The protein below binds the small molecule below.
Small molecule (SMILES): CC(=O)N[C@@H]1[C@@H](O)[C@H](O)[C@@H](CO)O[C@H]1O

Binding-site contacts:
Ligand atom C5 contacts residue SER803 of chain 1.C at 3.7 Å.
Ligand atom N2 contacts residue ASN801 of chain 1.C at 2.9 Å (h-bond).
Ligand atom C1 contacts residue SER803 of chain 1.C at 3.4 Å.
Ligand atom C4 contacts residue ASN801 of chain 1.C at 4.2 Å.
Ligand atom O5 contacts residue SER803 of chain 1.C at 3.5 Å (h-bond).
Ligand atom C1 contacts residue ASN801 of chain 1.C at 1.4 Å.
Ligand atom C6 contacts residue SER803 of chain 1.C at 4.4 Å.
Ligand atom C6 contacts residue GLN804 of chain 1.C at 4.4 Å.
Ligand atom C3 contacts residue ASN801 of chain 1.C at 3.8 Å.
Ligand atom C7 contacts residue ASN801 of chain 1.C at 3.9 Å.
Ligand atom O5 contacts residue ASN801 of chain 1.C at 2.4 Å (h-bond).
Ligand atom C2 contacts residue ASN801 of chain 1.C at 2.5 Å.
Ligand atom O7 contacts residue ASN801 of chain 1.C at 4.4 Å.
Ligand atom C5 contacts residue ASN801 of chain 1.C at 3.7 Å.

Sequence of chain 1.C:
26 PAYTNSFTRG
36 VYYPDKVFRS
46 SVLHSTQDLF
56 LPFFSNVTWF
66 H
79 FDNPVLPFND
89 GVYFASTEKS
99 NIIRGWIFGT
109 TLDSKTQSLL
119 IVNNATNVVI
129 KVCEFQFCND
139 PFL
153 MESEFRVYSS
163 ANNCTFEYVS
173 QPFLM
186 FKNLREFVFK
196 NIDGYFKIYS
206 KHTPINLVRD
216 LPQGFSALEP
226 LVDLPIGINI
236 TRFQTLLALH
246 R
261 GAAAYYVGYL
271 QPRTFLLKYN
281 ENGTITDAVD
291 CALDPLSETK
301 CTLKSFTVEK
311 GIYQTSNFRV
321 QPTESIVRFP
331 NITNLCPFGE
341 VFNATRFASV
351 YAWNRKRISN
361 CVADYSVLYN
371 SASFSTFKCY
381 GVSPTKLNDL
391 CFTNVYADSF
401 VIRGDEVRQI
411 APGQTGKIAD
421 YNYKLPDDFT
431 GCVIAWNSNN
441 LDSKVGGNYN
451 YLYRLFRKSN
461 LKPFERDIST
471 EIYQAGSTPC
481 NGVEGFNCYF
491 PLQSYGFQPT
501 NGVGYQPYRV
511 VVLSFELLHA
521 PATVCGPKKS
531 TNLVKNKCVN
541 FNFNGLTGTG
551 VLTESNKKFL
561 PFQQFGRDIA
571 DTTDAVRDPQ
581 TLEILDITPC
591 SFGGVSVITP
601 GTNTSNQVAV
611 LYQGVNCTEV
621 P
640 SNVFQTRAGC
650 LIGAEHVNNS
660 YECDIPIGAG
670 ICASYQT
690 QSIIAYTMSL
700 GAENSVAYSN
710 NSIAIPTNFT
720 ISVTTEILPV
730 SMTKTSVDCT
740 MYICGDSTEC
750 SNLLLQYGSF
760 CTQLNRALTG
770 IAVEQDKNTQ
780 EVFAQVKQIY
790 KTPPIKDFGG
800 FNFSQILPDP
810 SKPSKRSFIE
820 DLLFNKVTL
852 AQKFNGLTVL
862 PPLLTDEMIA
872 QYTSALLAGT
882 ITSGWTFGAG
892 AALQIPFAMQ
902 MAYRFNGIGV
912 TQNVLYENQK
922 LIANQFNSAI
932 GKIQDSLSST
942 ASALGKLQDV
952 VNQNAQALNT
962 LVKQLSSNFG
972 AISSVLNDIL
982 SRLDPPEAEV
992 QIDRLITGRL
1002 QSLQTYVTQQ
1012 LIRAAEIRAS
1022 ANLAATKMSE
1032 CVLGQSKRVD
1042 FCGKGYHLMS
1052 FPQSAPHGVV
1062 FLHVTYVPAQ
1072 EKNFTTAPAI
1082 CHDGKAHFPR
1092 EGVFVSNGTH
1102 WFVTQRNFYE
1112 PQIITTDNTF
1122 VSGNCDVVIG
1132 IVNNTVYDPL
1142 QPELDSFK